Binding-site contacts:
Ligand atom N6 contacts residue VAL30 of chain 52.A at 4.3 Å.
Ligand atom O2' contacts residue HIS28 of chain 52.A at 3.2 Å (h-bond).
Ligand atom C1' contacts residue TRP38 of chain 17.B at 4.0 Å (hydrophobic).
Ligand atom N1 contacts residue TRP38 of chain 17.B at 3.3 Å.
Ligand atom C2 contacts residue TRP38 of chain 17.B at 3.1 Å (hydrophobic).
Ligand atom O2' contacts residue TRP38 of chain 17.B at 4.2 Å.
Ligand atom C4 contacts residue TRP38 of chain 17.B at 3.5 Å (hydrophobic).
Ligand atom N7 contacts residue TRP38 of chain 17.B at 4.2 Å.
Ligand atom N3 contacts residue TRP38 of chain 17.B at 3.2 Å.
Ligand atom C5 contacts residue TRP38 of chain 17.B at 3.7 Å (hydrophobic).
Ligand atom N6 contacts residue TRP38 of chain 17.B at 4.0 Å.
Ligand atom N9 contacts residue TRP38 of chain 17.B at 3.7 Å.
Ligand atom C8 contacts residue TRP38 of chain 17.B at 4.3 Å (hydrophobic).
Ligand atom C6 contacts residue TRP38 of chain 17.B at 3.6 Å (hydrophobic).

Sequence of chain 52.A:
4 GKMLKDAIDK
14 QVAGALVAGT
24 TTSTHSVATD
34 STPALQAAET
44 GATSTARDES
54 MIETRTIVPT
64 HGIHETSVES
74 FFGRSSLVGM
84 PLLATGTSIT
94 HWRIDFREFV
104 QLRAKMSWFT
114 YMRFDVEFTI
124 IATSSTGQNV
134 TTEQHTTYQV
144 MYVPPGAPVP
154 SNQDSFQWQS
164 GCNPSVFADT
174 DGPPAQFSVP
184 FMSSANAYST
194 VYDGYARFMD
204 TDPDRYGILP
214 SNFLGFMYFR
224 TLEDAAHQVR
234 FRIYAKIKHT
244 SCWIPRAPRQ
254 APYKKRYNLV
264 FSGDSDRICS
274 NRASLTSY

This small molecule binds to this protein.
Small molecule (SMILES): Nc1ncnc2c1ncn2[C@@H]1O[C@H](COP(=O)=O)[C@@H](O[P](=O)(O)OC[C@H]2O[C@@H](n3ccc(=O)[nH]c3=O)[C@H](O)[C@@H]2O)[C@H]1O

Sequence of chain 17.B:
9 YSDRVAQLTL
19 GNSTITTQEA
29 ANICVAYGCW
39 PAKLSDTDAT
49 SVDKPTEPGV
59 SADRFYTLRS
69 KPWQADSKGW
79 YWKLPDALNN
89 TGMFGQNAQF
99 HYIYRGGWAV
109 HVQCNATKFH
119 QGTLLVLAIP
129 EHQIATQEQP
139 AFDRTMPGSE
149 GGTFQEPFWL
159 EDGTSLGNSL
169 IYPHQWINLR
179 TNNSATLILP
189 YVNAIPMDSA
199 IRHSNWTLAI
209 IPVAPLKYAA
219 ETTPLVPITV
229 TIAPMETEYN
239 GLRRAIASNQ